Sequence of chain 1.E:
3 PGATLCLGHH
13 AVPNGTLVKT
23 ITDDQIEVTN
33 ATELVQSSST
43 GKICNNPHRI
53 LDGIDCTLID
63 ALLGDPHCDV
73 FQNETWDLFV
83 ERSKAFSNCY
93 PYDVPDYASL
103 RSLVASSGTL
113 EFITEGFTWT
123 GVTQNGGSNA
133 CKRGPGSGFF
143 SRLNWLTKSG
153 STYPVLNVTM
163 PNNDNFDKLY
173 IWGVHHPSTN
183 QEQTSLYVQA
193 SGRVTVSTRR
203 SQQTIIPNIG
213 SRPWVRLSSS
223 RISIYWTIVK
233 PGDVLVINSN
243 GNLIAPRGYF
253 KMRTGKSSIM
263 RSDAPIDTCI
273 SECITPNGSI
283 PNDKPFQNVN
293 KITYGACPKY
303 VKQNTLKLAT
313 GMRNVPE

A small-molecule ligand and the protein it binds are described below.
Small molecule (SMILES): CC(=O)N[C@H]1[C@H](O[C@H]2[C@H](O)[C@@H](NC(C)=O)CO[C@@H]2CO)O[C@H](CO)[C@@H](O[C@@H]2O[C@H](CO)[C@@H](O)[C@H](O)[C@@H]2O)[C@@H]1O

Sequence of chain 1.C:
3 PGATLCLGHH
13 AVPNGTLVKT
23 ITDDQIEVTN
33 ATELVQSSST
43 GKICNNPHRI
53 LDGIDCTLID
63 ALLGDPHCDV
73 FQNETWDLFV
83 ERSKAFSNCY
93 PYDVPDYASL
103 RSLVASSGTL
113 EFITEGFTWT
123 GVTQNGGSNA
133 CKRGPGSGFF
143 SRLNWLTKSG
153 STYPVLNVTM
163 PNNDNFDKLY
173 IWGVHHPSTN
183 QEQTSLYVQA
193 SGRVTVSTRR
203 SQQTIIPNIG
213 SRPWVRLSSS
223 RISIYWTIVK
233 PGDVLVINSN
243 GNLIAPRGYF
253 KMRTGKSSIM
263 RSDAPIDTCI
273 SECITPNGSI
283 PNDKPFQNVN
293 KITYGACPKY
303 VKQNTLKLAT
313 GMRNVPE

Binding-site contacts:
Ligand atom O6 contacts residue NAG1 of chain 1.P at 3.4 Å (h-bond).
Ligand atom O6 contacts residue TRP216 of chain 1.E at 3.2 Å.
Ligand atom C2 contacts residue SER213 of chain 1.E at 4.4 Å.
Ligand atom O5 contacts residue TRP216 of chain 1.E at 3.8 Å.
Ligand atom O3 contacts residue TRP216 of chain 1.E at 3.7 Å.
Ligand atom C3 contacts residue TRP216 of chain 1.E at 4.3 Å (hydrophobic).
Ligand atom C6 contacts residue THR161 of chain 1.C at 3.1 Å.
Ligand atom C7 contacts residue ASN159 of chain 1.C at 3.4 Å.
Ligand atom O7 contacts residue ASN159 of chain 1.C at 3.2 Å (h-bond).
Ligand atom C7 contacts residue TRP216 of chain 1.E at 4.1 Å (hydrophobic).
Ligand atom C8 contacts residue VAL236 of chain 1.C at 4.4 Å (hydrophobic).
Ligand atom C2 contacts residue TRP216 of chain 1.E at 3.9 Å (hydrophobic).
Ligand atom C7 contacts residue SER213 of chain 1.E at 3.9 Å.
Ligand atom C3 contacts residue ASN159 of chain 1.C at 3.9 Å.
Ligand atom O5 contacts residue THR161 of chain 1.C at 4.2 Å.
Ligand atom O6 contacts residue THR161 of chain 1.C at 2.8 Å (h-bond).
Ligand atom C8 contacts residue SER213 of chain 1.E at 3.5 Å.
Ligand atom O5 contacts residue ASN159 of chain 1.C at 2.4 Å (h-bond).
Ligand atom C1 contacts residue SER213 of chain 1.E at 4.3 Å.
Ligand atom O2 contacts residue TRP216 of chain 1.E at 4.1 Å.
Ligand atom C8 contacts residue THR161 of chain 1.C at 4.4 Å.
Ligand atom C8 contacts residue THR181 of chain 1.E at 4.4 Å.
Ligand atom O7 contacts residue PRO215 of chain 1.E at 3.6 Å.
Ligand atom C6 contacts residue TRP216 of chain 1.E at 4.3 Å (hydrophobic).
Ligand atom N2 contacts residue SER213 of chain 1.E at 3.5 Å (h-bond).
Ligand atom C1 contacts residue TRP216 of chain 1.E at 4.2 Å (hydrophobic).
Ligand atom C5 contacts residue ASN159 of chain 1.C at 3.6 Å.
Ligand atom C1 contacts residue ASN159 of chain 1.C at 1.5 Å.
Ligand atom C4 contacts residue ASN159 of chain 1.C at 4.3 Å.
Ligand atom C2 contacts residue ASN159 of chain 1.C at 2.6 Å.
Ligand atom C6 contacts residue NAG1 of chain 1.P at 3.7 Å.
Ligand atom C5 contacts residue THR161 of chain 1.C at 4.2 Å.
Ligand atom C4 contacts residue TRP216 of chain 1.E at 3.9 Å (hydrophobic).
Ligand atom C2 contacts residue TRP216 of chain 1.E at 4.0 Å (hydrophobic).
Ligand atom N2 contacts residue ASN159 of chain 1.C at 3.1 Å (h-bond).
Ligand atom O7 contacts residue TRP216 of chain 1.E at 3.0 Å (h-bond).
Ligand atom C5 contacts residue TRP216 of chain 1.E at 4.3 Å (hydrophobic).
Ligand atom O4 contacts residue TRP216 of chain 1.E at 4.3 Å.
Ligand atom C6 contacts residue VAL238 of chain 1.C at 3.9 Å (hydrophobic).
Ligand atom C1 contacts residue TRP216 of chain 1.E at 4.3 Å (hydrophobic).